The protein below binds the small molecule below.
Small molecule (SMILES): O=c1ccn([C@@H]2O[C@H](CO[P](=O)(O)O[C@H]3[C@@H](O)[C@H](n4ccc(=O)[nH]c4=O)O[C@@H]3COP(=O)(O)O)[C@@H](O)[C@H]2O)c(=O)[nH]1

Binding-site contacts:
Ligand atom O2' contacts residue TRP95 of chain 38.C at 2.5 Å.
Ligand atom C4 contacts residue GLY113 of chain 38.C at 1.2 Å.
Ligand atom C5 contacts residue GLY112 of chain 38.C at 2.6 Å.
Ligand atom C5 contacts residue GLY113 of chain 38.C at 1.2 Å.
Ligand atom C1' contacts residue TRP95 of chain 38.C at 2.4 Å (hydrophobic).
Ligand atom O3' contacts residue GLU131 of chain 38.C at 2.8 Å (salt-bridge).
Ligand atom OP2 contacts residue ASN133 of chain 38.C at 2.5 Å.
Ligand atom OP1 contacts residue ASN136 of chain 38.C at 2.4 Å (h-bond).
Ligand atom C4 contacts residue LEU114 of chain 38.C at 2.8 Å (hydrophobic).
Ligand atom C6 contacts residue GLY112 of chain 38.C at 2.2 Å.
Ligand atom O2 contacts residue LEU93 of chain 38.C at 1.9 Å (h-bond).
Ligand atom C6 contacts residue TYR111 of chain 38.C at 3.1 Å (hydrophobic).
Ligand atom C4 contacts residue VAL94 of chain 38.C at 2.8 Å (hydrophobic).
Ligand atom C5 contacts residue THR110 of chain 38.C at 2.9 Å.
Ligand atom C2 contacts residue GLY113 of chain 38.C at 2.8 Å.
Ligand atom C5 contacts residue VAL94 of chain 38.C at 2.5 Å (hydrophobic).
Ligand atom O2 contacts residue VAL94 of chain 38.C at 1.5 Å.
Ligand atom C4' contacts residue TRP95 of chain 38.C at 3.0 Å (hydrophobic).
Ligand atom C6 contacts residue GLY113 of chain 38.C at 1.8 Å.
Ligand atom O4 contacts residue VAL107 of chain 38.C at 1.8 Å.
Ligand atom N1 contacts residue VAL94 of chain 38.C at 1.9 Å.
Ligand atom N1 contacts residue GLY113 of chain 38.C at 2.8 Å.
Ligand atom N3 contacts residue LEU93 of chain 38.C at 1.6 Å (h-bond).
Ligand atom C4 contacts residue LEU93 of chain 38.C at 2.9 Å (hydrophobic).
Ligand atom O5' contacts residue ASN133 of chain 38.C at 2.9 Å (h-bond).
Ligand atom O4 contacts residue GLU131 of chain 38.C at 2.6 Å (salt-bridge).
Ligand atom C4 contacts residue VAL107 of chain 38.C at 2.6 Å (hydrophobic).
Ligand atom O4 contacts residue LEU114 of chain 38.C at 2.8 Å (h-bond).
Ligand atom O4 contacts residue GLY113 of chain 38.C at 2.0 Å.
Ligand atom O4' contacts residue VAL94 of chain 38.C at 2.7 Å.
Ligand atom O4' contacts residue TRP95 of chain 38.C at 2.8 Å (h-bond).
Ligand atom N3 contacts residue GLY113 of chain 38.C at 2.1 Å.
Ligand atom N3 contacts residue VAL107 of chain 38.C at 2.9 Å.
Ligand atom N3 contacts residue LEU114 of chain 38.C at 2.9 Å (h-bond).
Ligand atom C6 contacts residue VAL94 of chain 38.C at 1.8 Å (hydrophobic).
Ligand atom N1 contacts residue GLY112 of chain 38.C at 2.9 Å (h-bond).
Ligand atom C2 contacts residue VAL94 of chain 38.C at 1.7 Å (hydrophobic).
Ligand atom C2 contacts residue LEU93 of chain 38.C at 2.0 Å (hydrophobic).
Ligand atom C1' contacts residue VAL94 of chain 38.C at 2.6 Å (hydrophobic).
Ligand atom N3 contacts residue VAL94 of chain 38.C at 2.3 Å.

Sequence of chain 38.C:
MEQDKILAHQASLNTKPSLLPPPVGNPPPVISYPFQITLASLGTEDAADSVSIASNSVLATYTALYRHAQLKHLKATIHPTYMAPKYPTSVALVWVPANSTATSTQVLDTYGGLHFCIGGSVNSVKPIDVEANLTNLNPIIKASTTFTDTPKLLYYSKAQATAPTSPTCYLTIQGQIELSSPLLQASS

Sequence of chain 39.C:
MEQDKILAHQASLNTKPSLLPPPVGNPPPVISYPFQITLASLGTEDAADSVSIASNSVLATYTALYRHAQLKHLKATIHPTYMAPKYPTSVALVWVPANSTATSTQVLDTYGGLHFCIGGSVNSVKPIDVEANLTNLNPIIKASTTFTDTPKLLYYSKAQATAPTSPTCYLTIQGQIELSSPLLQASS

Sequence of chain 38.D:
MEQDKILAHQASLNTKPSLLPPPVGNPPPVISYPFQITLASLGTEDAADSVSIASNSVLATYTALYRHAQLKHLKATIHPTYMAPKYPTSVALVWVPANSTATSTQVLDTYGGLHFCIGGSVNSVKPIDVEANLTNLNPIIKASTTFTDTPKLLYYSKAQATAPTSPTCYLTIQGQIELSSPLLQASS